Binding-site contacts:
Ligand atom O5 contacts residue ASN504 of chain 1.A at 2.4 Å (h-bond).
Ligand atom C8 contacts residue ASN504 of chain 1.A at 3.3 Å.
Ligand atom C4 contacts residue ASN504 of chain 1.A at 4.2 Å.
Ligand atom O7 contacts residue LYS514 of chain 1.A at 4.4 Å.
Ligand atom C3 contacts residue ASN504 of chain 1.A at 3.7 Å.
Ligand atom C6 contacts residue ARG503 of chain 1.A at 4.3 Å.
Ligand atom C7 contacts residue ASN504 of chain 1.A at 3.2 Å.
Ligand atom C2 contacts residue ASN504 of chain 1.A at 2.4 Å.
Ligand atom C1 contacts residue ARG503 of chain 1.A at 3.9 Å.
Ligand atom C5 contacts residue ASN504 of chain 1.A at 3.7 Å.
Ligand atom C8 contacts residue ASP513 of chain 1.A at 4.3 Å.
Ligand atom O5 contacts residue ARG503 of chain 1.A at 3.9 Å.
Ligand atom O7 contacts residue ASN504 of chain 1.A at 4.1 Å.
Ligand atom C5 contacts residue ARG503 of chain 1.A at 4.0 Å.
Ligand atom N2 contacts residue ASN504 of chain 1.A at 2.7 Å (h-bond).
Ligand atom C2 contacts residue ASP513 of chain 1.A at 4.4 Å.
Ligand atom C3 contacts residue ARG503 of chain 1.A at 4.5 Å.
Ligand atom C7 contacts residue ASP513 of chain 1.A at 3.4 Å.
Ligand atom C1 contacts residue ASN504 of chain 1.A at 1.4 Å.
Ligand atom N2 contacts residue ASP513 of chain 1.A at 3.2 Å (salt-bridge).
Ligand atom O7 contacts residue ASP513 of chain 1.A at 2.9 Å (salt-bridge).

Sequence of chain 1.A:
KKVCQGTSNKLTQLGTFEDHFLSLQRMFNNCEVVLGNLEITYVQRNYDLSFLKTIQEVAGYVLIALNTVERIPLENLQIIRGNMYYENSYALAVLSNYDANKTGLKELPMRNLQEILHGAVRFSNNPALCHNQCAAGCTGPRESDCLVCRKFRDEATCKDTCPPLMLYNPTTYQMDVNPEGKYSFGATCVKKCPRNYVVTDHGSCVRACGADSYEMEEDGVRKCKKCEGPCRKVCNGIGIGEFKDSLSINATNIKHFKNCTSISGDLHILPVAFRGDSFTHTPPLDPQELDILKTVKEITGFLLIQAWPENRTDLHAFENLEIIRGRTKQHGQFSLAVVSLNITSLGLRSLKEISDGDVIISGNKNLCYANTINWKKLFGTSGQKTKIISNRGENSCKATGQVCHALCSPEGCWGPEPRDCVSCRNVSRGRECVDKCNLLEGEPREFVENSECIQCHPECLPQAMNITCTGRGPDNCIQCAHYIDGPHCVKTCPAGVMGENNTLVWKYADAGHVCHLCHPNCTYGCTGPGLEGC

A protein and the small-molecule ligand that binds it are described below.
Small molecule (SMILES): CC(=O)N[C@@H]1[C@@H](O)[C@H](O)[C@@H](CO)O[C@H]1O